Binding-site contacts:
Ligand atom C8 contacts residue PRO111 of chain 1.B at 4.4 Å (hydrophobic).
Ligand atom C5 contacts residue ASN112 of chain 1.B at 3.6 Å.
Ligand atom N2 contacts residue ARG109 of chain 1.B at 4.0 Å.
Ligand atom N2 contacts residue ASN112 of chain 1.B at 3.0 Å (h-bond).
Ligand atom C8 contacts residue ILE110 of chain 1.B at 3.5 Å (hydrophobic).
Ligand atom C8 contacts residue ARG109 of chain 1.B at 3.6 Å.
Ligand atom C4 contacts residue ASN112 of chain 1.B at 4.2 Å.
Ligand atom C8 contacts residue ASN112 of chain 1.B at 4.4 Å.
Ligand atom C2 contacts residue ASN112 of chain 1.B at 2.5 Å.
Ligand atom O7 contacts residue ASN112 of chain 1.B at 3.8 Å.
Ligand atom C7 contacts residue ASN112 of chain 1.B at 3.6 Å.
Ligand atom C7 contacts residue ARG109 of chain 1.B at 4.5 Å.
Ligand atom C3 contacts residue ASN112 of chain 1.B at 3.8 Å.
Ligand atom C1 contacts residue ASN112 of chain 1.B at 1.4 Å.
Ligand atom O5 contacts residue ASN112 of chain 1.B at 2.3 Å (h-bond).

Sequence of chain 1.B:
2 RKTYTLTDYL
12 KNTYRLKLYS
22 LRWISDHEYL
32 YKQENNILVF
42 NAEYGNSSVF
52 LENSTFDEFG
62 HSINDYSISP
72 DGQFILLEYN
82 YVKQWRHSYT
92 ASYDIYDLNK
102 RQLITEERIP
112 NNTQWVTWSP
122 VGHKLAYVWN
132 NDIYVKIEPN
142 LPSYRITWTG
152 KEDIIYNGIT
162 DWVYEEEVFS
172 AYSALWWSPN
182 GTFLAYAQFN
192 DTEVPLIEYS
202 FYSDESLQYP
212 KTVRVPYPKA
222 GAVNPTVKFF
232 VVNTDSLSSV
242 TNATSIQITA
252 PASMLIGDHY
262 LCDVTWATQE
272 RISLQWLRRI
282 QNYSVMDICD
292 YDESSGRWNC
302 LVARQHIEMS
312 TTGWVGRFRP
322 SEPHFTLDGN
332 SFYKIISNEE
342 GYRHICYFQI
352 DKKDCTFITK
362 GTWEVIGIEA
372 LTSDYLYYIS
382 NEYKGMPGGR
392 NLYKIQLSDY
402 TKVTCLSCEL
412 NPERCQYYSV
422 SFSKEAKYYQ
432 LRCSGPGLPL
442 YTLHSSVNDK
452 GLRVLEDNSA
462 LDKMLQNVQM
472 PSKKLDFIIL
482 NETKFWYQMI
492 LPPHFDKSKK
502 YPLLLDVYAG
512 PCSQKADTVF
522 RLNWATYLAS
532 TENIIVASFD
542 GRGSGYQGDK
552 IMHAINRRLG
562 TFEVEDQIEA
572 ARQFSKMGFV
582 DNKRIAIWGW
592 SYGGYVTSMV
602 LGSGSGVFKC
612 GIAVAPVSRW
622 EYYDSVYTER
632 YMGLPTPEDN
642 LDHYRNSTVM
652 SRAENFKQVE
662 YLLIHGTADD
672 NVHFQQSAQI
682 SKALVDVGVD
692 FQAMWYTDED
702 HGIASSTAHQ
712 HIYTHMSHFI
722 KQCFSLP

This protein binds this small molecule.
Small molecule (SMILES): CC(=O)N[C@@H]1[C@@H](O)[C@H](O)[C@@H](CO)O[C@H]1O